Sequence of chain 1.I:
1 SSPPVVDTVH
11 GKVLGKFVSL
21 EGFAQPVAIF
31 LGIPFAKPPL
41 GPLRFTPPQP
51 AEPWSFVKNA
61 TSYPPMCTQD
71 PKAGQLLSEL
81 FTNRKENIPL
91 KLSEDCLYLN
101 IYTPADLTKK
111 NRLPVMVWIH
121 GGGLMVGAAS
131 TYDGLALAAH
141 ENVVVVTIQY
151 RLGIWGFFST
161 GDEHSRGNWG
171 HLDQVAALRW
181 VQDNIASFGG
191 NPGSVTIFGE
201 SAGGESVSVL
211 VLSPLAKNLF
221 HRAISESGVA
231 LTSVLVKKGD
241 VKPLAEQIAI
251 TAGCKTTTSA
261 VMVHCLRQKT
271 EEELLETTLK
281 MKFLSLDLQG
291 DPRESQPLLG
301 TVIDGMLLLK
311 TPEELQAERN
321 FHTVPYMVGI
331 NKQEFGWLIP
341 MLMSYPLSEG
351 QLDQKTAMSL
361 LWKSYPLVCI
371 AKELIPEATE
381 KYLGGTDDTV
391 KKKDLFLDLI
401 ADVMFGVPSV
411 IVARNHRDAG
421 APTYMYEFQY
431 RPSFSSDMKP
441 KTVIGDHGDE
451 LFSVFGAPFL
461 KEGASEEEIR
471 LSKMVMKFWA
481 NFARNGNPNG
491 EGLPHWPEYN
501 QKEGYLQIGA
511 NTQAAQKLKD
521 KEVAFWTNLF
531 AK

Binding-site contacts:
Ligand atom C1 contacts residue ASN59 of chain 1.H at 1.5 Å.
Ligand atom C5 contacts residue ASN59 of chain 1.H at 3.7 Å.
Ligand atom C7 contacts residue ASN59 of chain 1.H at 4.1 Å.
Ligand atom C6 contacts residue LEU14 of chain 1.H at 4.5 Å (hydrophobic).
Ligand atom N2 contacts residue ASN59 of chain 1.H at 2.9 Å (h-bond).
Ligand atom O5 contacts residue ASN59 of chain 1.H at 2.4 Å (h-bond).
Ligand atom O7 contacts residue ASP240 of chain 1.I at 4.3 Å.
Ligand atom C3 contacts residue ASN59 of chain 1.H at 3.8 Å.
Ligand atom C4 contacts residue ASN59 of chain 1.H at 4.3 Å.
Ligand atom O6 contacts residue ASN59 of chain 1.H at 4.2 Å.
Ligand atom O5 contacts residue LEU14 of chain 1.H at 4.1 Å.
Ligand atom C8 contacts residue ASP240 of chain 1.I at 4.4 Å.
Ligand atom C2 contacts residue ASN59 of chain 1.H at 2.5 Å.

Sequence of chain 1.H:
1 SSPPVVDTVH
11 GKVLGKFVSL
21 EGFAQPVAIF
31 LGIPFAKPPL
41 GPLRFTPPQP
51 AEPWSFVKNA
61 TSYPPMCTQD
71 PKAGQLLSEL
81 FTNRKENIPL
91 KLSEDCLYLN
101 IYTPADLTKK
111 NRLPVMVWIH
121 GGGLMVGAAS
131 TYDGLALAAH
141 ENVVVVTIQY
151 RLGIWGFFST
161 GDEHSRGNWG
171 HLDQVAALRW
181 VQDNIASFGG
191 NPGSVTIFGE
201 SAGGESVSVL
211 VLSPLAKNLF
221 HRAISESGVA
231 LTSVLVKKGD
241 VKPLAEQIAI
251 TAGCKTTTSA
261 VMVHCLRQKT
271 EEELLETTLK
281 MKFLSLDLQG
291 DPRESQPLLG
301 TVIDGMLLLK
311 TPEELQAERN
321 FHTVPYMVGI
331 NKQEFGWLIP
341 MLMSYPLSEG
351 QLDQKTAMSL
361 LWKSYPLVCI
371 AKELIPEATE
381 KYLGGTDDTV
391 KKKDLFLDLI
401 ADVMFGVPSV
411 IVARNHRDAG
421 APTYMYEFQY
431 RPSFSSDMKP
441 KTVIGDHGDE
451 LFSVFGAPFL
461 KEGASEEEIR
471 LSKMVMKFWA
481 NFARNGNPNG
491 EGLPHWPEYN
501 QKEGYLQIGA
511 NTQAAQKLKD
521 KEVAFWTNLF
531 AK

A small-molecule ligand and the protein it binds are described below.
Small molecule (SMILES): CC(=O)N[C@@H]1[C@@H](O)[C@H](O)[C@@H](CO)O[C@H]1O